Binding-site contacts:
Ligand atom C07 contacts residue GLY121 of chain 2.B at 4.3 Å.
Ligand atom C01 contacts residue HIS446 of chain 2.B at 3.3 Å.
Ligand atom O12 contacts residue ALA203 of chain 2.B at 2.9 Å (h-bond).
Ligand atom C02 contacts residue HIS446 of chain 2.B at 4.3 Å.
Ligand atom C06 contacts residue SER202 of chain 2.B at 4.2 Å.
Ligand atom C10 contacts residue GLY121 of chain 2.B at 4.2 Å.
Ligand atom C01 contacts residue GLY447 of chain 2.B at 4.2 Å.
Ligand atom C03 contacts residue TRP85 of chain 2.B at 3.8 Å (hydrophobic).
Ligand atom C10 contacts residue HIS446 of chain 2.B at 3.9 Å.
Ligand atom O08 contacts residue GLY120 of chain 2.B at 4.3 Å.
Ligand atom C07 contacts residue GLY119 of chain 2.B at 4.4 Å.
Ligand atom C06 contacts residue GLY121 of chain 2.B at 4.1 Å.
Ligand atom C07 contacts residue GLY120 of chain 2.B at 3.5 Å.
Ligand atom C07 contacts residue SER202 of chain 2.B at 3.3 Å.
Ligand atom C10 contacts residue PHE296 of chain 2.B at 3.6 Å (hydrophobic).
Ligand atom P09 contacts residue HIS446 of chain 2.B at 3.2 Å.
Ligand atom O08 contacts residue HIS446 of chain 2.B at 2.7 Å (h-bond).
Ligand atom C10 contacts residue PHE294 of chain 2.B at 3.6 Å (hydrophobic).
Ligand atom C02 contacts residue SER202 of chain 2.B at 4.4 Å.
Ligand atom P09 contacts residue GLY120 of chain 2.B at 4.2 Å.
Ligand atom C02 contacts residue GLU201 of chain 2.B at 4.1 Å.
Ligand atom O12 contacts residue GLY119 of chain 2.B at 4.0 Å.
Ligand atom C01 contacts residue GLU201 of chain 2.B at 3.8 Å.
Ligand atom C04 contacts residue TRP85 of chain 2.B at 4.2 Å (hydrophobic).
Ligand atom C10 contacts residue PHE337 of chain 2.B at 4.1 Å (hydrophobic).
Ligand atom C07 contacts residue HIS446 of chain 2.B at 4.0 Å.
Ligand atom O12 contacts residue SER202 of chain 2.B at 1.6 Å (h-bond).
Ligand atom C02 contacts residue GLY120 of chain 2.B at 4.2 Å.
Ligand atom C04 contacts residue TYR132 of chain 2.B at 4.0 Å (hydrophobic).
Ligand atom O12 contacts residue GLY120 of chain 2.B at 3.0 Å (h-bond).
Ligand atom C10 contacts residue SER202 of chain 2.B at 2.5 Å.
Ligand atom O12 contacts residue GLY121 of chain 2.B at 2.8 Å (h-bond).
Ligand atom C06 contacts residue GLY120 of chain 2.B at 3.8 Å.
Ligand atom O08 contacts residue SER202 of chain 2.B at 2.3 Å (h-bond).
Ligand atom P09 contacts residue GLY121 of chain 2.B at 3.9 Å.
Ligand atom P09 contacts residue SER202 of chain 2.B at 1.0 Å.
Ligand atom C04 contacts residue GLY120 of chain 2.B at 3.7 Å.
Ligand atom C04 contacts residue GLU201 of chain 2.B at 3.3 Å.
Ligand atom P09 contacts residue ALA203 of chain 2.B at 3.7 Å.
Ligand atom C04 contacts residue GLY119 of chain 2.B at 3.8 Å.

Sequence of chain 2.B:
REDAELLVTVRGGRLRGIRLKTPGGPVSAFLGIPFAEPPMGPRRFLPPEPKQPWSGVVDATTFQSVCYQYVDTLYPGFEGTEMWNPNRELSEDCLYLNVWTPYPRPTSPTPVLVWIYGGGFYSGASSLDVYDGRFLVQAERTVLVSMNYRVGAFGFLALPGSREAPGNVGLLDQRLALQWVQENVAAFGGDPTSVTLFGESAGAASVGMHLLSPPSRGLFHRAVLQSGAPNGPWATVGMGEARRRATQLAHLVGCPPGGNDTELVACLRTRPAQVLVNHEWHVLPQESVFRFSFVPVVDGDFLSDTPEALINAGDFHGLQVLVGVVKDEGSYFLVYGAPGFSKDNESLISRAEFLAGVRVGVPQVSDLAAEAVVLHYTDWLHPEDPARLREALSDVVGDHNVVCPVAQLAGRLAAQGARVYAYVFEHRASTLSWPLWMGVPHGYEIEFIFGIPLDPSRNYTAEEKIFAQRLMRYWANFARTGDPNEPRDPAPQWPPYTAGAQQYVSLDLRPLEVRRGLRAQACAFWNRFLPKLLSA

This small molecule binds to this protein.
Small molecule (SMILES): C[PH](=O)O[C@H]1CCCC1(C)C